This protein binds this small molecule.
Small molecule (SMILES): CC[C@H](C)[C@H](NC(=O)[C@H](CCCN=C(N)N)NC(=O)[C@@H]1CCCN1C(=O)[C@H](CC(C)C)NC(=O)[C@H](CC(C)C)NC(=O)[C@H](CO)NC(=O)[C@H](CO)NC(=O)[C@H](CS)NC(=O)[C@H](Cc1cnc[nH]1)NC(=O)[C@H](CO)NC(=O)[C@H](CCCN=C(N)N)NC(=O)[C@@H](NC(=O)[C@H](CS)NC(=O)[C@H](C)N)C(C)C)C(=O)N[C@@H](CC1=NC=NC1)C(=O)N[C@@H](CS)C(=O)N[C@@H](C)C(N)=O

Binding-site contacts:
Ligand atom CD1 contacts residue TYR498 of chain 1.A at 3.2 Å (hydrophobic).
Ligand atom CD2 contacts residue TRP332 of chain 1.A at 3.1 Å (hydrophobic).
Ligand atom O contacts residue ASN86 of chain 1.A at 3.4 Å (h-bond).
Ligand atom CA contacts residue LFI1 of chain 1.I at 2.9 Å.
Ligand atom O contacts residue TYR493 of chain 1.A at 2.4 Å (h-bond).
Ligand atom NE2 contacts residue TRP332 of chain 1.A at 3.4 Å.
Ligand atom CD contacts residue PHE373 of chain 1.A at 3.4 Å (hydrophobic).
Ligand atom CG contacts residue PHE23 of chain 1.A at 3.4 Å (hydrophobic).
Ligand atom NE contacts residue ASN491 of chain 1.A at 2.8 Å (h-bond).
Ligand atom O contacts residue LFI1 of chain 1.I at 2.5 Å (h-bond).
Ligand atom N contacts residue LFI1 of chain 1.I at 3.2 Å (h-bond).
Ligand atom N contacts residue ASN86 of chain 1.A at 3.2 Å (h-bond).
Ligand atom N contacts residue ASN86 of chain 1.A at 3.3 Å (h-bond).
Ligand atom C contacts residue ASN377 of chain 1.A at 3.4 Å.
Ligand atom NH1 contacts residue LFI1 of chain 1.I at 2.8 Å.
Ligand atom CA contacts residue ALA331 of chain 1.A at 3.0 Å (hydrophobic).
Ligand atom O contacts residue PHE487 of chain 1.A at 3.3 Å.
Ligand atom NH2 contacts residue TYR493 of chain 1.A at 3.3 Å.
Ligand atom OG contacts residue THR330 of chain 1.A at 3.3 Å.
Ligand atom C contacts residue LFI1 of chain 1.I at 3.4 Å.
Ligand atom O contacts residue ASN377 of chain 1.A at 2.8 Å (h-bond).
Ligand atom NH2 contacts residue ASP492 of chain 1.A at 3.1 Å (salt-bridge).
Ligand atom OG contacts residue LFI1 of chain 1.I at 3.3 Å.
Ligand atom CB contacts residue LFI1 of chain 1.I at 2.8 Å.
Ligand atom N contacts residue ASN491 of chain 1.A at 3.4 Å (h-bond).
Ligand atom O contacts residue LFI1 of chain 1.I at 2.9 Å (h-bond).
Ligand atom CG1 contacts residue SER107 of chain 1.A at 3.4 Å.
Ligand atom O contacts residue THR330 of chain 1.A at 2.9 Å.
Ligand atom C contacts residue LFI1 of chain 1.I at 3.4 Å.
Ligand atom CD contacts residue ASN491 of chain 1.A at 3.4 Å.
Ligand atom CG2 contacts residue THR108 of chain 1.A at 3.0 Å.
Ligand atom OG contacts residue ALA331 of chain 1.A at 3.1 Å (h-bond).
Ligand atom N contacts residue SER107 of chain 1.A at 3.4 Å (h-bond).
Ligand atom C contacts residue ALA331 of chain 1.A at 3.0 Å (hydrophobic).
Ligand atom NH1 contacts residue ASP333 of chain 1.A at 2.8 Å (salt-bridge).
Ligand atom CA contacts residue LFI1 of chain 1.I at 2.9 Å.
Ligand atom O contacts residue ALA331 of chain 1.A at 3.4 Å (h-bond).
Ligand atom O contacts residue ASP333 of chain 1.A at 3.1 Å (salt-bridge).
Ligand atom SG contacts residue LFI1 of chain 1.I at 1.8 Å.
Ligand atom N contacts residue TYR185 of chain 1.A at 3.0 Å (h-bond).

Sequence of chain 1.A:
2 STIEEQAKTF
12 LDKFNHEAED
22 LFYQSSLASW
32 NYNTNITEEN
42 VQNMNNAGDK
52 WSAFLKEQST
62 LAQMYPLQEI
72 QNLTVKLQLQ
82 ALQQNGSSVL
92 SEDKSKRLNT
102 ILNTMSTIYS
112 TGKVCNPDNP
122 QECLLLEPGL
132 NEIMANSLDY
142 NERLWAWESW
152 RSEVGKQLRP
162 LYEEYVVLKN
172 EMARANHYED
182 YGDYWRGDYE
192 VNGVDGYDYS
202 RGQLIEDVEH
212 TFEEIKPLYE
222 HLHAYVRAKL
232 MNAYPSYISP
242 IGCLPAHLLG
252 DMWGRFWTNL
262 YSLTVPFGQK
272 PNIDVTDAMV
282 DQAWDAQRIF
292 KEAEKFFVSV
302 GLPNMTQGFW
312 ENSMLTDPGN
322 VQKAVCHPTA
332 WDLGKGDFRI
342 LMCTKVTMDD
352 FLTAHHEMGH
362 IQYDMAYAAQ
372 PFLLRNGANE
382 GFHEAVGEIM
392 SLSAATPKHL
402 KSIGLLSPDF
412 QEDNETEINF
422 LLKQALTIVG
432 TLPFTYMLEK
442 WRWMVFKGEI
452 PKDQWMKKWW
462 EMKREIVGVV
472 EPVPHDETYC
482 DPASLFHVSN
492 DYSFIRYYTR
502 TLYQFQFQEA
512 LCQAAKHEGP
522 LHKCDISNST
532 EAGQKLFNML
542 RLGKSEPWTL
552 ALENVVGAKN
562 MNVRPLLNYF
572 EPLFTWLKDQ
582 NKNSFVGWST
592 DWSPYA